This small molecule binds to this protein.
Small molecule (SMILES): NCc1ccc(Br)cc1

Binding-site contacts:
Ligand atom CD2 contacts residue TRP218 of chain 1.A at 3.8 Å (hydrophobic).
Ligand atom BR contacts residue SER193 of chain 1.A at 3.2 Å.
Ligand atom CG contacts residue CYS194 of chain 1.A at 3.9 Å (hydrophobic).
Ligand atom CD2 contacts residue GLY219 of chain 1.A at 4.1 Å.
Ligand atom CD2 contacts residue CYS194 of chain 1.A at 4.2 Å (hydrophobic).
Ligand atom CD1 contacts residue GLY221 of chain 1.A at 3.8 Å.
Ligand atom CD1 contacts residue GLY219 of chain 1.A at 4.2 Å.
Ligand atom CE2 contacts residue GLY219 of chain 1.A at 3.8 Å.
Ligand atom N1 contacts residue TRP218 of chain 1.A at 4.2 Å.
Ligand atom CB contacts residue CYS194 of chain 1.A at 4.3 Å (hydrophobic).
Ligand atom CE1 contacts residue CYS222 of chain 1.A at 3.7 Å (hydrophobic).
Ligand atom BR contacts residue GLY219 of chain 1.A at 4.0 Å.
Ligand atom CZ contacts residue GLY221 of chain 1.A at 3.6 Å.
Ligand atom CZ contacts residue GLY219 of chain 1.A at 3.8 Å.
Ligand atom BR contacts residue GLY229 of chain 1.A at 3.8 Å.
Ligand atom CD2 contacts residue VAL216 of chain 1.A at 4.3 Å (hydrophobic).
Ligand atom N1 contacts residue HIS46 of chain 1.A at 4.3 Å.
Ligand atom CB contacts residue SO41 of chain 1.C at 3.5 Å.
Ligand atom CD1 contacts residue GLN195 of chain 1.A at 3.8 Å.
Ligand atom N1 contacts residue SER198 of chain 1.A at 3.5 Å (h-bond).
Ligand atom CE2 contacts residue TRP218 of chain 1.A at 3.7 Å (hydrophobic).
Ligand atom CD2 contacts residue SER198 of chain 1.A at 4.2 Å.
Ligand atom CE1 contacts residue GLY221 of chain 1.A at 2.9 Å.
Ligand atom BR contacts residue GLY221 of chain 1.A at 3.6 Å.
Ligand atom N1 contacts residue SO41 of chain 1.C at 3.1 Å (h-bond).
Ligand atom CD1 contacts residue CYS194 of chain 1.A at 3.9 Å (hydrophobic).
Ligand atom BR contacts residue ASP192 of chain 1.A at 3.0 Å.
Ligand atom CE2 contacts residue SER193 of chain 1.A at 3.5 Å.
Ligand atom CZ contacts residue TRP218 of chain 1.A at 4.1 Å (hydrophobic).
Ligand atom CB contacts residue SER198 of chain 1.A at 3.9 Å.
Ligand atom CE1 contacts residue GLY219 of chain 1.A at 4.1 Å.
Ligand atom CE2 contacts residue VAL216 of chain 1.A at 4.3 Å (hydrophobic).
Ligand atom CG contacts residue GLN195 of chain 1.A at 4.0 Å.
Ligand atom CZ contacts residue CYS194 of chain 1.A at 4.2 Å (hydrophobic).
Ligand atom N1 contacts residue SER217 of chain 1.A at 3.8 Å.
Ligand atom CE1 contacts residue SER193 of chain 1.A at 3.9 Å.
Ligand atom CZ contacts residue SER193 of chain 1.A at 3.6 Å.
Ligand atom CB contacts residue GLN195 of chain 1.A at 3.8 Å.
Ligand atom CE1 contacts residue CYS194 of chain 1.A at 3.9 Å (hydrophobic).
Ligand atom CD1 contacts residue CYS222 of chain 1.A at 4.1 Å (hydrophobic).

Sequence of chain 1.A:
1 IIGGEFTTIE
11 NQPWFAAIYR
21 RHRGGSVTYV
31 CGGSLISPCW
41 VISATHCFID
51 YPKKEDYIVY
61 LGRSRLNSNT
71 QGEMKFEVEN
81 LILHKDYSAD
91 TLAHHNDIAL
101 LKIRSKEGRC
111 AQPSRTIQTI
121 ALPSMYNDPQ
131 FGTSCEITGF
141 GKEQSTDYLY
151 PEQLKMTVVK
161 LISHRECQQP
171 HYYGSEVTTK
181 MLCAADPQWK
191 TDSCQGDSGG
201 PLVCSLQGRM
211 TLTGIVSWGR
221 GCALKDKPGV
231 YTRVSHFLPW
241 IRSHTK